Sequence of chain 1.H:
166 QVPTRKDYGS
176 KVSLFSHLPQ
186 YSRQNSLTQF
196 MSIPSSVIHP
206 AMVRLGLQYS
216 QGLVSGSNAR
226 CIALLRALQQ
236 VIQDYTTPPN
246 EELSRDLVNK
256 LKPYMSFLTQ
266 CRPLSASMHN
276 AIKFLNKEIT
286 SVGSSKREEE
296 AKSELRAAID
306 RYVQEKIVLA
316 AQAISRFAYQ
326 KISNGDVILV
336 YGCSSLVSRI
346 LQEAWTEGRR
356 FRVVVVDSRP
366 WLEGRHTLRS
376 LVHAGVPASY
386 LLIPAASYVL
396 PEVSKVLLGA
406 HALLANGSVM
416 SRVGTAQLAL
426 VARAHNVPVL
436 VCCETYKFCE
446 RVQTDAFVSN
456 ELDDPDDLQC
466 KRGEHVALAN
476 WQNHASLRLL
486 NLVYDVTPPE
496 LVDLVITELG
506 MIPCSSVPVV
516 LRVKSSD

A protein and the small-molecule ligand that binds it are described below.
Small molecule (SMILES): O=C(COc1ccc(Cl)cc1)NC1CCC(NC(=O)COc2ccc(Cl)cc2)CC1

Sequence of chain 1.C:
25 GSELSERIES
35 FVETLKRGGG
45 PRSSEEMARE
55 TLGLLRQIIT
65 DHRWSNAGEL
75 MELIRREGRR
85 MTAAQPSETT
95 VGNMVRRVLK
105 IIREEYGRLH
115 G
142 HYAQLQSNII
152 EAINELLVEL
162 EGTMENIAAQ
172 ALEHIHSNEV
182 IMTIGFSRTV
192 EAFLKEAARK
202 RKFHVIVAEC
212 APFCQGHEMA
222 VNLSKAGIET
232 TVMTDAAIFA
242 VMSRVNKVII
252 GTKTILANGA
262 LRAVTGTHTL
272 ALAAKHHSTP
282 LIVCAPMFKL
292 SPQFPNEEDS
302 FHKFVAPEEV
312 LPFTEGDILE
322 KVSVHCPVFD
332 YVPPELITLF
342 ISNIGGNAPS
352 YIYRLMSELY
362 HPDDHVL

Sequence of chain 1.G:
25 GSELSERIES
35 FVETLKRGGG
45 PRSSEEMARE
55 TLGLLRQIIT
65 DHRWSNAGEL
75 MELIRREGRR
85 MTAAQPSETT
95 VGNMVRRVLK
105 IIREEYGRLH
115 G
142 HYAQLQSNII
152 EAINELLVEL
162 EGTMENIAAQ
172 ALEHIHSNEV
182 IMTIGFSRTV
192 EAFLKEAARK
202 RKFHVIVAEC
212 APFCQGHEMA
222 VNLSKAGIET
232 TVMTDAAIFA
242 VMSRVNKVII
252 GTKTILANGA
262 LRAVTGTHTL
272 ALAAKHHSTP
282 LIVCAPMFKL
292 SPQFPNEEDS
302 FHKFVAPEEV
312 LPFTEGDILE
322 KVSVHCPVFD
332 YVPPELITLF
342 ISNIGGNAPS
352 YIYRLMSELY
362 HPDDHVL

Binding-site contacts:
Ligand atom O04 contacts residue HIS205 of chain 1.G at 3.8 Å.
Ligand atom N08 contacts residue VAL181 of chain 1.G at 3.2 Å.
Ligand atom C12 contacts residue ASN179 of chain 1.G at 3.8 Å.
Ligand atom C25 contacts residue LEU179 of chain 1.D at 3.6 Å (hydrophobic).
Ligand atom C26 contacts residue VAL242 of chain 1.G at 3.5 Å (hydrophobic).
Ligand atom C25 contacts residue VAL242 of chain 1.C at 3.6 Å (hydrophobic).
Ligand atom C21 contacts residue LEU179 of chain 1.D at 3.2 Å (hydrophobic).
Ligand atom C28 contacts residue VAL177 of chain 1.H at 3.4 Å (hydrophobic).
Ligand atom C13 contacts residue VAL181 of chain 1.C at 3.7 Å (hydrophobic).
Ligand atom C17 contacts residue HIS205 of chain 1.C at 3.6 Å.
Ligand atom C27 contacts residue THR232 of chain 1.C at 3.4 Å.
Ligand atom C22 contacts residue ILE207 of chain 1.G at 3.8 Å (hydrophobic).
Ligand atom C18 contacts residue HIS205 of chain 1.G at 3.7 Å.
Ligand atom CL2 contacts residue VAL242 of chain 1.G at 3.2 Å.
Ligand atom C30 contacts residue ILE207 of chain 1.G at 3.7 Å (hydrophobic).
Ligand atom C13 contacts residue ASN179 of chain 1.C at 3.6 Å.
Ligand atom C23 contacts residue VAL177 of chain 1.D at 3.9 Å (hydrophobic).
Ligand atom C10 contacts residue VAL181 of chain 1.G at 3.8 Å (hydrophobic).
Ligand atom CL1 contacts residue VAL242 of chain 1.C at 3.5 Å.
Ligand atom CL1 contacts residue THR232 of chain 1.C at 4.0 Å.
Ligand atom C15 contacts residue HIS205 of chain 1.C at 3.8 Å.
Ligand atom C28 contacts residue THR232 of chain 1.G at 3.6 Å.
Ligand atom C29 contacts residue ILE207 of chain 1.C at 3.7 Å (hydrophobic).
Ligand atom C29 contacts residue VAL242 of chain 1.C at 3.9 Å (hydrophobic).
Ligand atom C25 contacts residue ILE207 of chain 1.C at 3.6 Å (hydrophobic).
Ligand atom C11 contacts residue ASN179 of chain 1.C at 3.5 Å.
Ligand atom C16 contacts residue HIS205 of chain 1.G at 3.9 Å.
Ligand atom O06 contacts residue VAL181 of chain 1.G at 3.8 Å.
Ligand atom N07 contacts residue VAL181 of chain 1.C at 3.7 Å.
Ligand atom C22 contacts residue LEU179 of chain 1.H at 3.2 Å (hydrophobic).
Ligand atom C26 contacts residue LEU179 of chain 1.H at 3.6 Å (hydrophobic).
Ligand atom O03 contacts residue HIS205 of chain 1.C at 3.7 Å.
Ligand atom C26 contacts residue ILE207 of chain 1.G at 3.5 Å (hydrophobic).
Ligand atom C27 contacts residue VAL177 of chain 1.D at 3.4 Å (hydrophobic).
Ligand atom C20 contacts residue LEU179 of chain 1.H at 3.7 Å (hydrophobic).
Ligand atom C21 contacts residue ILE207 of chain 1.C at 3.9 Å (hydrophobic).
Ligand atom C30 contacts residue VAL242 of chain 1.G at 3.8 Å (hydrophobic).
Ligand atom C29 contacts residue VAL177 of chain 1.D at 3.9 Å (hydrophobic).
Ligand atom C14 contacts residue ASN179 of chain 1.G at 3.6 Å.
Ligand atom C19 contacts residue LEU179 of chain 1.D at 3.8 Å (hydrophobic).

Sequence of chain 1.D:
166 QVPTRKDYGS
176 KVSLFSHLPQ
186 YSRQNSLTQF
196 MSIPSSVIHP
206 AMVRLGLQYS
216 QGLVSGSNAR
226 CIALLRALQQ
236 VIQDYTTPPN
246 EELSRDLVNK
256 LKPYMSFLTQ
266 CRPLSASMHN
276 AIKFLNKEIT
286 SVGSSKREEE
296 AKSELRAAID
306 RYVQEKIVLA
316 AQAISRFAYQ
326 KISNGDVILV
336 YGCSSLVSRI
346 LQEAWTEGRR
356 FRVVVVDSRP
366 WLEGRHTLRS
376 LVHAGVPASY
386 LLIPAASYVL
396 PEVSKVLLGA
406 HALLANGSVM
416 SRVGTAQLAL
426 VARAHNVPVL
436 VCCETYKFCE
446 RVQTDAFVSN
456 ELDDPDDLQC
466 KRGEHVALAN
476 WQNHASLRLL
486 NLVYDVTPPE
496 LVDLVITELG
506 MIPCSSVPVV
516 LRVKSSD